A small-molecule ligand and the protein it binds are described below.
Small molecule (SMILES): Cc1cc(CCCOc2c(C)cc(-c3noc(C(F)(F)F)n3)cc2C)on1

Sequence of chain 40.C:
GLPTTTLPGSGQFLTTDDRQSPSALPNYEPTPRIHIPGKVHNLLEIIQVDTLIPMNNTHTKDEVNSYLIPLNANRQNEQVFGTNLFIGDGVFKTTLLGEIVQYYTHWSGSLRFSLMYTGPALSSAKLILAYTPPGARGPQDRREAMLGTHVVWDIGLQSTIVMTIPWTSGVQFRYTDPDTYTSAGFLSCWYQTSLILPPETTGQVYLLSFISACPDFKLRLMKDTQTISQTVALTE

Sequence of chain 36.C:
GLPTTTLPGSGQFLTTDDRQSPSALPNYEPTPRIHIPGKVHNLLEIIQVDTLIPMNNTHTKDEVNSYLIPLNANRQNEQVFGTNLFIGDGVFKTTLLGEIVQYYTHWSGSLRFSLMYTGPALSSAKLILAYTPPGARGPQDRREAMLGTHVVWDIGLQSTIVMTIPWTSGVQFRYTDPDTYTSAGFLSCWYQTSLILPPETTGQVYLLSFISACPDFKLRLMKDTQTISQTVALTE

Sequence of chain 40.A:
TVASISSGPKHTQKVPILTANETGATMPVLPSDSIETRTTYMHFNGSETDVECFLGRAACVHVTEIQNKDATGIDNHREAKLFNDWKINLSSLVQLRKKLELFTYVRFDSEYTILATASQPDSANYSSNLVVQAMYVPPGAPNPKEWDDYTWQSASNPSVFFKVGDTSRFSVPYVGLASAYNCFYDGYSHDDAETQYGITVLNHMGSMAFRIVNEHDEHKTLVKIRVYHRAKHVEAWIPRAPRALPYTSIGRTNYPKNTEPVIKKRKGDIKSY

Binding-site contacts:
Ligand atom CM4 contacts residue ALA150 of chain 40.A at 3.7 Å (hydrophobic).
Ligand atom O1A contacts residue ALA24 of chain 40.C at 3.4 Å.
Ligand atom O1 contacts residue MET221 of chain 40.A at 3.7 Å.
Ligand atom F3 contacts residue ALA150 of chain 40.A at 3.0 Å.
Ligand atom C5B contacts residue TYR152 of chain 40.A at 3.4 Å (hydrophobic).
Ligand atom CM6 contacts residue TYR152 of chain 40.A at 3.4 Å (hydrophobic).
Ligand atom C4B contacts residue TYR152 of chain 40.A at 3.6 Å (hydrophobic).
Ligand atom C2A contacts residue TYR152 of chain 40.A at 3.5 Å (hydrophobic).
Ligand atom O1A contacts residue PRO174 of chain 40.A at 3.4 Å.
Ligand atom F3 contacts residue VAL176 of chain 40.A at 3.6 Å.
Ligand atom C3B contacts residue MET224 of chain 40.A at 3.6 Å (hydrophobic).
Ligand atom O1A contacts residue PHE186 of chain 40.A at 3.4 Å.
Ligand atom N1A contacts residue PHE186 of chain 40.A at 3.5 Å.
Ligand atom CM2 contacts residue MET224 of chain 40.A at 3.5 Å (hydrophobic).
Ligand atom C2A contacts residue PHE186 of chain 40.A at 3.3 Å (hydrophobic).
Ligand atom F2 contacts residue VAL176 of chain 40.A at 2.7 Å.
Ligand atom F3 contacts residue PRO174 of chain 40.A at 3.1 Å.
Ligand atom CM4 contacts residue PHE186 of chain 40.A at 3.5 Å (hydrophobic).
Ligand atom C3A contacts residue PHE186 of chain 40.A at 3.1 Å (hydrophobic).
Ligand atom C3C contacts residue TYR128 of chain 40.A at 3.1 Å (hydrophobic).
Ligand atom CM6 contacts residue VAL191 of chain 40.A at 3.7 Å (hydrophobic).
Ligand atom C2C contacts residue TYR128 of chain 40.A at 3.2 Å (hydrophobic).
Ligand atom C4 contacts residue TYR197 of chain 40.A at 3.7 Å (hydrophobic).
Ligand atom N1A contacts residue PRO174 of chain 40.A at 3.5 Å.
Ligand atom CM2 contacts residue TYR128 of chain 40.A at 3.4 Å (hydrophobic).
Ligand atom F3 contacts residue TYR152 of chain 40.A at 3.6 Å.
Ligand atom N3A contacts residue TYR152 of chain 40.A at 3.5 Å.
Ligand atom C1C contacts residue TYR128 of chain 40.A at 3.3 Å (hydrophobic).
Ligand atom C6B contacts residue TYR152 of chain 40.A at 3.6 Å (hydrophobic).
Ligand atom C4 contacts residue LEU106 of chain 40.A at 3.3 Å (hydrophobic).
Ligand atom CM3 contacts residue ASN219 of chain 40.A at 3.5 Å.
Ligand atom F3 contacts residue SER175 of chain 40.A at 2.8 Å.
Ligand atom F1 contacts residue PHE186 of chain 40.A at 3.3 Å.
Ligand atom F1 contacts residue MET224 of chain 40.A at 3.7 Å.
Ligand atom N1A contacts residue ALA24 of chain 40.C at 3.3 Å.
Ligand atom F2 contacts residue PHE186 of chain 40.A at 3.1 Å.
Ligand atom C1C contacts residue TYR197 of chain 40.A at 3.7 Å (hydrophobic).
Ligand atom CM4 contacts residue VAL176 of chain 40.A at 3.7 Å (hydrophobic).
Ligand atom N3A contacts residue PHE186 of chain 40.A at 3.1 Å.
Ligand atom C3 contacts residue LEU106 of chain 40.A at 3.4 Å (hydrophobic).